Binding-site contacts:
Ligand atom N5 contacts residue CYS509 of chain 1.B at 3.4 Å (h-bond).
Ligand atom O1 contacts residue LEU465 of chain 1.B at 3.3 Å.
Ligand atom O5 contacts residue SER93 of chain 1.B at 3.4 Å.
Ligand atom N3 contacts residue ILE508 of chain 1.B at 3.4 Å (h-bond).
Ligand atom O7 contacts residue MG1 of chain 1.K at 3.3 Å.
Ligand atom P30 contacts residue MG1 of chain 1.K at 3.3 Å.
Ligand atom N3 contacts residue ASN92 of chain 1.B at 3.2 Å (h-bond).
Ligand atom O31 contacts residue ASN92 of chain 1.B at 3.1 Å (h-bond).
Ligand atom C24 contacts residue PRO362 of chain 1.B at 3.5 Å (hydrophobic).
Ligand atom O31 contacts residue ALA183 of chain 1.B at 3.1 Å.
Ligand atom O8 contacts residue ARG75 of chain 1.B at 3.1 Å (salt-bridge).
Ligand atom O5 contacts residue ASN92 of chain 1.B at 2.9 Å (h-bond).
Ligand atom N17 contacts residue ASN356 of chain 1.B at 3.0 Å (h-bond).
Ligand atom O32 contacts residue SER91 of chain 1.B at 3.4 Å.
Ligand atom C7 contacts residue ASN92 of chain 1.B at 3.5 Å.
Ligand atom O31 contacts residue GLY184 of chain 1.B at 3.3 Å (h-bond).
Ligand atom O2 contacts residue BEZ1 of chain 1.L at 2.7 Å (h-bond).
Ligand atom C9 contacts residue ARG75 of chain 1.B at 3.1 Å.
Ligand atom O2 contacts residue GLU331 of chain 1.B at 2.9 Å.
Ligand atom N3 contacts residue VAL510 of chain 1.B at 3.3 Å.
Ligand atom O5 contacts residue MG1 of chain 1.K at 2.0 Å.
Ligand atom O7 contacts residue ALA182 of chain 1.B at 2.9 Å (h-bond).
Ligand atom N5 contacts residue ARG75 of chain 1.B at 3.2 Å (salt-bridge).
Ligand atom O4 contacts residue ARG75 of chain 1.B at 2.9 Å (salt-bridge).
Ligand atom O6 contacts residue GLY94 of chain 1.B at 2.9 Å (h-bond).
Ligand atom C19 contacts residue ASN356 of chain 1.B at 3.5 Å.
Ligand atom O3 contacts residue GLU329 of chain 1.B at 3.5 Å.
Ligand atom N25 contacts residue ASP361 of chain 1.B at 3.4 Å (salt-bridge).
Ligand atom N20 contacts residue MET360 of chain 1.B at 3.4 Å (h-bond).
Ligand atom O31 contacts residue MG1 of chain 1.K at 2.1 Å.
Ligand atom N20 contacts residue ASN356 of chain 1.B at 2.9 Å (h-bond).
Ligand atom N4 contacts residue VAL510 of chain 1.B at 3.4 Å (h-bond).
Ligand atom N3 contacts residue ASP504 of chain 1.B at 2.9 Å (salt-bridge).
Ligand atom O32 contacts residue GLY184 of chain 1.B at 2.4 Å (h-bond).
Ligand atom N4 contacts residue ARG75 of chain 1.B at 3.2 Å (salt-bridge).
Ligand atom P1 contacts residue MG1 of chain 1.K at 3.2 Å.
Ligand atom N23 contacts residue PRO362 of chain 1.B at 3.0 Å.
Ligand atom C7 contacts residue VAL510 of chain 1.B at 3.2 Å (hydrophobic).
Ligand atom O6 contacts residue ARG181 of chain 1.B at 3.5 Å.
Ligand atom O33 contacts residue ASN92 of chain 1.B at 3.4 Å (h-bond).

Sequence of chain 1.B:
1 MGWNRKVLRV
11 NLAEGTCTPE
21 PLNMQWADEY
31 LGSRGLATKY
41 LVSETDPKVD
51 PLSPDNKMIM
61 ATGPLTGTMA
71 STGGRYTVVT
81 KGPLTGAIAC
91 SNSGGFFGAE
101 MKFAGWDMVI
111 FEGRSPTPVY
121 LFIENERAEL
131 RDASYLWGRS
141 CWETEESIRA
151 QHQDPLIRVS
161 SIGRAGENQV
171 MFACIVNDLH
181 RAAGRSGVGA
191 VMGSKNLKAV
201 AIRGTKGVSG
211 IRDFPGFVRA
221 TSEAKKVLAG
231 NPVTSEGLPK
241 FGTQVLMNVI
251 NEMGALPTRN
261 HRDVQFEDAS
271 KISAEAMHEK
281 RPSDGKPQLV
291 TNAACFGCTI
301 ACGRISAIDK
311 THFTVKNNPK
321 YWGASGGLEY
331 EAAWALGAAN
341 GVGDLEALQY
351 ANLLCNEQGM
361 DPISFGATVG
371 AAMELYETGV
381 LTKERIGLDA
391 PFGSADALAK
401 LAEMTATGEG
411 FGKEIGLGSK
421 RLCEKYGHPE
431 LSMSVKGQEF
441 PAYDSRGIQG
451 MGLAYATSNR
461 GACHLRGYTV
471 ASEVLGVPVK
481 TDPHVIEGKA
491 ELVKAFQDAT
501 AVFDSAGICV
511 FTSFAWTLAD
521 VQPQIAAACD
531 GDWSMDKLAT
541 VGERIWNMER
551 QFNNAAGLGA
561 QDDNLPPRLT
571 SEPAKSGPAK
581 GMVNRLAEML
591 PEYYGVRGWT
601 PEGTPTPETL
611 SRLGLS

The small molecule below binds the protein below.
Small molecule (SMILES): Nc1nc2c(c(=O)[nH]1)N[C@H]1C3=C(S[W]4(=O)(=O)(SC5=C(S4)[C@@H]4Nc6c(nc(N)[nH]c6=O)N[C@@H]4O[C@@H]5COP(=O)(O)O)S3)[C@@H](COP(=O)(O)O)O[C@H]1N2